A protein and the small-molecule ligand that binds it are described below.
Small molecule (SMILES): CCN1CCN(Cc2ccc(NC(=O)c3ccc(C)c(Oc4ccnc5[nH]ccc45)c3)cc2C(F)(F)F)CC1

Sequence of chain 1.A:
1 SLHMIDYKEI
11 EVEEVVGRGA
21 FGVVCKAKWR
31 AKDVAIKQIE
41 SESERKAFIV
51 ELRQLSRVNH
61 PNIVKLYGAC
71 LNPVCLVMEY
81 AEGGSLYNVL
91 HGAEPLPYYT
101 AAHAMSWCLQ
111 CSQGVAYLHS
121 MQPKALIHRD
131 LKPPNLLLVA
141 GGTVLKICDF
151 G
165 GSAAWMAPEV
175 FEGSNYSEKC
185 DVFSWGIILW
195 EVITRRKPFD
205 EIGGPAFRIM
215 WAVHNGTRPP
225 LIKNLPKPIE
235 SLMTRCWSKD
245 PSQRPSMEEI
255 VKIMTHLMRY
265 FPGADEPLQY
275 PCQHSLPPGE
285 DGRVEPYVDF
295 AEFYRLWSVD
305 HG

Binding-site contacts:
Ligand atom N12 contacts residue ALA81 of chain 1.A at 3.1 Å (h-bond).
Ligand atom C22 contacts residue GLN54 of chain 1.A at 3.6 Å.
Ligand atom C21 contacts residue GLU51 of chain 1.A at 3.6 Å.
Ligand atom C20 contacts residue LEU55 of chain 1.A at 3.7 Å (hydrophobic).
Ligand atom F26 contacts residue CYS148 of chain 1.A at 3.4 Å.
Ligand atom C29 contacts residue LEU55 of chain 1.A at 3.7 Å (hydrophobic).
Ligand atom C37 contacts residue HIS128 of chain 1.A at 3.7 Å.
Ligand atom C33 contacts residue GLN54 of chain 1.A at 3.5 Å.
Ligand atom C33 contacts residue ILE127 of chain 1.A at 3.1 Å (hydrophobic).
Ligand atom F27 contacts residue ILE63 of chain 1.A at 3.6 Å.
Ligand atom C11 contacts residue GLU79 of chain 1.A at 3.2 Å.
Ligand atom F26 contacts residue ILE147 of chain 1.A at 3.3 Å.
Ligand atom N19 contacts residue GLU51 of chain 1.A at 3.0 Å (salt-bridge).
Ligand atom C35 contacts residue ASP149 of chain 1.A at 3.2 Å.
Ligand atom C36 contacts residue ASP149 of chain 1.A at 3.3 Å.
Ligand atom N12 contacts residue GLU79 of chain 1.A at 3.4 Å (salt-bridge).
Ligand atom N34 contacts residue HIS128 of chain 1.A at 3.3 Å (h-bond).
Ligand atom O39 contacts residue CYS148 of chain 1.A at 3.1 Å.
Ligand atom F28 contacts residue HIS128 of chain 1.A at 3.0 Å.
Ligand atom F26 contacts residue ILE63 of chain 1.A at 3.5 Å.
Ligand atom C10 contacts residue MET78 of chain 1.A at 3.7 Å (hydrophobic).
Ligand atom C10 contacts residue VAL64 of chain 1.A at 3.4 Å (hydrophobic).
Ligand atom C13 contacts residue LEU137 of chain 1.A at 3.7 Å (hydrophobic).
Ligand atom C04 contacts residue GLU51 of chain 1.A at 3.2 Å.
Ligand atom N17 contacts residue ALA81 of chain 1.A at 3.0 Å (h-bond).
Ligand atom C29 contacts residue ASP149 of chain 1.A at 3.6 Å.
Ligand atom O39 contacts residue ASP149 of chain 1.A at 2.5 Å (salt-bridge).
Ligand atom C01 contacts residue MET78 of chain 1.A at 3.7 Å (hydrophobic).
Ligand atom C18 contacts residue ASP149 of chain 1.A at 3.4 Å.
Ligand atom C37 contacts residue ILE127 of chain 1.A at 3.7 Å (hydrophobic).
Ligand atom C11 contacts residue VAL64 of chain 1.A at 3.3 Å (hydrophobic).
Ligand atom C38 contacts residue ILE127 of chain 1.A at 3.4 Å (hydrophobic).
Ligand atom N34 contacts residue ILE127 of chain 1.A at 2.9 Å (h-bond).
Ligand atom F27 contacts residue LEU118 of chain 1.A at 3.7 Å.
Ligand atom C02 contacts residue MET78 of chain 1.A at 3.5 Å (hydrophobic).
Ligand atom C03 contacts residue MET78 of chain 1.A at 3.5 Å (hydrophobic).
Ligand atom C32 contacts residue ILE127 of chain 1.A at 3.5 Å (hydrophobic).
Ligand atom O08 contacts residue PHE150 of chain 1.A at 3.5 Å.
Ligand atom C35 contacts residue HIS128 of chain 1.A at 3.2 Å.
Ligand atom N19 contacts residue ASP149 of chain 1.A at 3.7 Å.